Binding-site contacts:
Ligand atom C2G contacts residue VAL43 of chain 1.B at 4.1 Å (hydrophobic).
Ligand atom C2D contacts residue ASP121 of chain 1.B at 3.2 Å.
Ligand atom C8G contacts residue VAL43 of chain 1.B at 3.7 Å (hydrophobic).
Ligand atom C6G contacts residue HIS12 of chain 1.A at 3.8 Å.
Ligand atom O6G contacts residue HIS12 of chain 1.A at 2.9 Å.
Ligand atom O6G contacts residue ASN44 of chain 1.B at 3.3 Å.
Ligand atom O5D contacts residue ARG85 of chain 1.B at 4.0 Å.
Ligand atom N7G contacts residue VAL43 of chain 1.B at 3.9 Å.
Ligand atom C2D contacts residue ALA122 of chain 1.B at 3.9 Å (hydrophobic).
Ligand atom N3G contacts residue PHE120 of chain 1.B at 4.0 Å.
Ligand atom C6G contacts residue SO41 of chain 1.E at 4.0 Å.
Ligand atom N1G contacts residue VAL43 of chain 1.B at 3.8 Å.
Ligand atom C2D contacts residue LYS66 of chain 1.B at 3.9 Å.
Ligand atom C6G contacts residue ASN44 of chain 1.B at 3.6 Å.
Ligand atom N9G contacts residue ASP121 of chain 1.B at 4.0 Å.
Ligand atom C6G contacts residue PHE120 of chain 1.B at 3.6 Å (hydrophobic).
Ligand atom C5G contacts residue THR45 of chain 1.B at 3.8 Å.
Ligand atom O3D contacts residue LYS66 of chain 1.B at 3.1 Å (salt-bridge).
Ligand atom C6G contacts residue THR45 of chain 1.B at 3.7 Å.
Ligand atom O4D contacts residue VAL43 of chain 1.B at 3.6 Å.
Ligand atom O6G contacts residue THR45 of chain 1.B at 2.8 Å (h-bond).
Ligand atom C5G contacts residue PHE120 of chain 1.B at 3.7 Å (hydrophobic).
Ligand atom C2G contacts residue PHE120 of chain 1.B at 3.6 Å (hydrophobic).
Ligand atom N1G contacts residue PHE120 of chain 1.B at 3.6 Å (h-bond).
Ligand atom N7G contacts residue PHE120 of chain 1.B at 3.6 Å.
Ligand atom C6G contacts residue VAL43 of chain 1.B at 3.9 Å (hydrophobic).
Ligand atom C5D contacts residue ARG85 of chain 1.B at 3.6 Å.
Ligand atom C2G contacts residue SO41 of chain 1.E at 3.4 Å.
Ligand atom O6G contacts residue PHE120 of chain 1.B at 3.5 Å.
Ligand atom C1D contacts residue ASP121 of chain 1.B at 3.9 Å.
Ligand atom N1G contacts residue HIS12 of chain 1.A at 4.0 Å.
Ligand atom O2P contacts residue ARG85 of chain 1.B at 2.9 Å (salt-bridge).
Ligand atom N7G contacts residue THR45 of chain 1.B at 2.7 Å (h-bond).
Ligand atom N1G contacts residue SO41 of chain 1.E at 2.9 Å (h-bond).
Ligand atom C4G contacts residue VAL43 of chain 1.B at 4.1 Å (hydrophobic).
Ligand atom C8G contacts residue THR45 of chain 1.B at 3.6 Å.
Ligand atom N2G contacts residue PHE120 of chain 1.B at 4.0 Å.
Ligand atom N2G contacts residue SO41 of chain 1.E at 3.0 Å (h-bond).
Ligand atom N9G contacts residue VAL43 of chain 1.B at 3.8 Å.
Ligand atom O6G contacts residue SO41 of chain 1.E at 4.1 Å.

Sequence of chain 1.B:
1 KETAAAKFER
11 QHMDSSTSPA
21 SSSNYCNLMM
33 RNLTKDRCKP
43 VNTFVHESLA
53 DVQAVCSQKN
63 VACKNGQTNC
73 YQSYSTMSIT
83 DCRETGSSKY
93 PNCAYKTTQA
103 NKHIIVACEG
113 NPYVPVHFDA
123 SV

Sequence of chain 1.A:
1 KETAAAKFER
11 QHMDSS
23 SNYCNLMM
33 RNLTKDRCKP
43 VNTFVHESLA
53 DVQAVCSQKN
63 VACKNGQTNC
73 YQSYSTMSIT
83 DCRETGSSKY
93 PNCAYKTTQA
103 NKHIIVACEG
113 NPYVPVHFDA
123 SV

This protein binds this small molecule.
Small molecule (SMILES): Nc1ccn([C@H]2C[C@@H](O[P](=O)(O)OC[C@H]3O[C@@H](n4cnc5c(=O)[nH]c(N)nc54)C[C@@H]3O)[C@H](CO)O2)c(=O)n1